This protein binds this small molecule.
Small molecule (SMILES): OC[C@H]1O[C@@H](O)[C@@H](O)[C@@H](O)[C@@H]1O

Sequence of chain 3.D:
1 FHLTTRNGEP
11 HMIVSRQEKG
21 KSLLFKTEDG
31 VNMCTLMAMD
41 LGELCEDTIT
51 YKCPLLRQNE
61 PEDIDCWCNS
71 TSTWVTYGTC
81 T

Binding-site contacts:
Ligand atom O2 contacts residue NAG1 of chain 3.T at 3.4 Å (h-bond).
Ligand atom C1 contacts residue NAG1 of chain 3.T at 1.7 Å.
Ligand atom C3 contacts residue NAG1 of chain 3.T at 4.1 Å.
Ligand atom C4 contacts residue BMA1 of chain 3.V at 3.6 Å.
Ligand atom C2 contacts residue HIS2 of chain 3.D at 4.5 Å.
Ligand atom C2 contacts residue NAG1 of chain 3.T at 2.9 Å.
Ligand atom O2 contacts residue BMA1 of chain 3.V at 3.0 Å (h-bond).
Ligand atom O4 contacts residue BMA1 of chain 3.V at 4.0 Å.
Ligand atom O5 contacts residue NAG1 of chain 3.T at 2.5 Å (h-bond).
Ligand atom O3 contacts residue BMA1 of chain 3.V at 1.1 Å.
Ligand atom C5 contacts residue NAG1 of chain 3.T at 3.8 Å.
Ligand atom O6 contacts residue NAG1 of chain 3.T at 4.5 Å.
Ligand atom O2 contacts residue HIS2 of chain 3.D at 3.4 Å (h-bond).
Ligand atom C3 contacts residue BMA1 of chain 3.V at 2.5 Å.
Ligand atom C2 contacts residue BMA1 of chain 3.V at 3.2 Å.